Sequence of chain 1.A:
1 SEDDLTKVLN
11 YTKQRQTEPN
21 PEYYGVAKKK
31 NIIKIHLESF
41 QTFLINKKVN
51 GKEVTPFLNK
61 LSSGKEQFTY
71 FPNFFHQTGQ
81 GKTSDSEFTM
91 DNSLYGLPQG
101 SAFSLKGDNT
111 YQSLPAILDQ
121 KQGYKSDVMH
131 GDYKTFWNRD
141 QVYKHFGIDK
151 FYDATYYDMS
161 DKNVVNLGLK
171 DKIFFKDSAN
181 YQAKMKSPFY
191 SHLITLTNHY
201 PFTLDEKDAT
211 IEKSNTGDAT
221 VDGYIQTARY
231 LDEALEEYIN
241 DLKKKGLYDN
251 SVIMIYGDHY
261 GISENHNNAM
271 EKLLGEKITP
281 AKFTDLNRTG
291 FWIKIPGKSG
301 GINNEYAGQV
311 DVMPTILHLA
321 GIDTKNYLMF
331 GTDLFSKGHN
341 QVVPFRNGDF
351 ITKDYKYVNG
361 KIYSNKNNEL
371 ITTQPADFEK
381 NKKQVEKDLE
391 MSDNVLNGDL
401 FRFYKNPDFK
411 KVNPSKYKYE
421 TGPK

The small molecule below binds the protein below.
Small molecule (SMILES): O=P([O-])([O-])OCC(O)CO

Binding-site contacts:
Ligand atom C4 contacts residue HIS199 of chain 1.A at 3.9 Å.
Ligand atom O8 contacts residue GLU38 of chain 1.A at 3.2 Å (salt-bridge).
Ligand atom O4 contacts residue THR83 of chain 1.A at 2.8 Å (h-bond).
Ligand atom C4 contacts residue TRP137 of chain 1.A at 4.0 Å (hydrophobic).
Ligand atom O8 contacts residue HIS199 of chain 1.A at 3.5 Å (h-bond).
Ligand atom O8 contacts residue LYS82 of chain 1.A at 3.8 Å.
Ligand atom O9 contacts residue THR83 of chain 1.A at 2.9 Å (h-bond).
Ligand atom O2 contacts residue PHE136 of chain 1.A at 3.9 Å.
Ligand atom O2 contacts residue ASP132 of chain 1.A at 2.7 Å (salt-bridge).
Ligand atom C2 contacts residue HIS130 of chain 1.A at 3.7 Å.
Ligand atom C2 contacts residue LEU196 of chain 1.A at 4.1 Å (hydrophobic).
Ligand atom C2 contacts residue ARG139 of chain 1.A at 3.7 Å.
Ligand atom P1 contacts residue HIS199 of chain 1.A at 3.4 Å.
Ligand atom C3 contacts residue LEU196 of chain 1.A at 4.1 Å (hydrophobic).
Ligand atom O8 contacts residue HIS259 of chain 1.A at 3.2 Å (h-bond).
Ligand atom O4 contacts residue MN1 of chain 1.B at 3.6 Å.
Ligand atom P1 contacts residue LYS82 of chain 1.A at 3.9 Å.
Ligand atom O8 contacts residue MN1 of chain 1.B at 2.1 Å.
Ligand atom O9 contacts residue LYS82 of chain 1.A at 3.3 Å.
Ligand atom C3 contacts residue HIS130 of chain 1.A at 4.0 Å.
Ligand atom O3 contacts residue ARG139 of chain 1.A at 3.0 Å (salt-bridge).
Ligand atom O9 contacts residue MN1 of chain 1.B at 3.8 Å.
Ligand atom P1 contacts residue TRP137 of chain 1.A at 3.9 Å.
Ligand atom O3 contacts residue THR83 of chain 1.A at 3.6 Å (h-bond).
Ligand atom O9 contacts residue TRP137 of chain 1.A at 2.7 Å (h-bond).
Ligand atom O2 contacts residue ARG139 of chain 1.A at 3.0 Å (salt-bridge).
Ligand atom C3 contacts residue ARG139 of chain 1.A at 3.9 Å.
Ligand atom O4 contacts residue GLU38 of chain 1.A at 3.6 Å.
Ligand atom C4 contacts residue THR83 of chain 1.A at 3.9 Å.
Ligand atom O3 contacts residue HIS130 of chain 1.A at 3.5 Å (h-bond).
Ligand atom O10 contacts residue HIS199 of chain 1.A at 2.6 Å (h-bond).
Ligand atom O2 contacts residue HIS130 of chain 1.A at 2.7 Å (h-bond).
Ligand atom P1 contacts residue MN1 of chain 1.B at 3.3 Å.
Ligand atom C2 contacts residue PHE136 of chain 1.A at 3.6 Å (hydrophobic).
Ligand atom C4 contacts residue LEU167 of chain 1.A at 4.1 Å (hydrophobic).
Ligand atom P1 contacts residue THR83 of chain 1.A at 3.0 Å.
Ligand atom C2 contacts residue ASP132 of chain 1.A at 3.3 Å.
Ligand atom O9 contacts residue GLY81 of chain 1.A at 4.0 Å.
Ligand atom O8 contacts residue THR83 of chain 1.A at 2.8 Å (h-bond).
Ligand atom O4 contacts residue HIS199 of chain 1.A at 3.4 Å (h-bond).